Binding-site contacts:
Ligand atom C8 contacts residue ASN123 of chain 2.A at 3.2 Å.
Ligand atom O7 contacts residue ILE153 of chain 2.A at 3.9 Å.
Ligand atom C8 contacts residue ASP155 of chain 2.A at 4.3 Å.
Ligand atom C1 contacts residue ASN123 of chain 2.A at 1.4 Å.
Ligand atom C5 contacts residue ASN123 of chain 2.A at 3.7 Å.
Ligand atom C8 contacts residue GLN154 of chain 2.A at 2.6 Å.
Ligand atom O7 contacts residue ASN123 of chain 2.A at 3.9 Å.
Ligand atom C3 contacts residue ASN123 of chain 2.A at 3.8 Å.
Ligand atom C1 contacts residue ILE121 of chain 2.A at 3.9 Å (hydrophobic).
Ligand atom C3 contacts residue ILE121 of chain 2.A at 4.4 Å (hydrophobic).
Ligand atom N2 contacts residue ILE121 of chain 2.A at 3.1 Å (h-bond).
Ligand atom C7 contacts residue ILE121 of chain 2.A at 3.6 Å (hydrophobic).
Ligand atom C7 contacts residue ASN123 of chain 2.A at 3.1 Å.
Ligand atom O5 contacts residue ASN123 of chain 2.A at 2.4 Å (h-bond).
Ligand atom C7 contacts residue GLN154 of chain 2.A at 3.9 Å.
Ligand atom O3 contacts residue ASP155 of chain 2.A at 4.3 Å.
Ligand atom N2 contacts residue ASP155 of chain 2.A at 4.3 Å.
Ligand atom C2 contacts residue ASN123 of chain 2.A at 2.5 Å.
Ligand atom C8 contacts residue ILE121 of chain 2.A at 3.2 Å (hydrophobic).
Ligand atom C7 contacts residue ASP155 of chain 2.A at 3.8 Å.
Ligand atom C8 contacts residue TRP122 of chain 2.A at 3.6 Å (hydrophobic).
Ligand atom O7 contacts residue GLN154 of chain 2.A at 3.5 Å.
Ligand atom N2 contacts residue ASN123 of chain 2.A at 2.9 Å (h-bond).
Ligand atom C2 contacts residue ILE121 of chain 2.A at 4.0 Å (hydrophobic).
Ligand atom C4 contacts residue ASN123 of chain 2.A at 4.3 Å.
Ligand atom O7 contacts residue ASP155 of chain 2.A at 2.8 Å (salt-bridge).

Sequence of chain 2.A:
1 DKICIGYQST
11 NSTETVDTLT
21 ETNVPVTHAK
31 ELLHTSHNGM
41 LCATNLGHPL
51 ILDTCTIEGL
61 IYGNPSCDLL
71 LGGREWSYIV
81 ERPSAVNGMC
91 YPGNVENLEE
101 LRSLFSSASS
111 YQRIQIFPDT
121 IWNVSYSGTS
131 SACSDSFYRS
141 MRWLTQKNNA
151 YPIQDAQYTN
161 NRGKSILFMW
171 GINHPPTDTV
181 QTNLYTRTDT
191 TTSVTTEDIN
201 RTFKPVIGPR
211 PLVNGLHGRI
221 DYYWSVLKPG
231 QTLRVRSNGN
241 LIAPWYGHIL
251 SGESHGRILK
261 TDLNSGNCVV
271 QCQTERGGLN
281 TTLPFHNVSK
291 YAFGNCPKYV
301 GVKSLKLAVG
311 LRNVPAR

This protein binds this small molecule.
Small molecule (SMILES): CC(=O)N[C@H]1[C@H](O[C@H]2[C@H](O)[C@@H](NC(C)=O)CO[C@@H]2CO)O[C@H](CO)[C@@H](O)[C@@H]1O